Sequence of chain 1.O:
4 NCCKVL

Sequence of chain 1.F:
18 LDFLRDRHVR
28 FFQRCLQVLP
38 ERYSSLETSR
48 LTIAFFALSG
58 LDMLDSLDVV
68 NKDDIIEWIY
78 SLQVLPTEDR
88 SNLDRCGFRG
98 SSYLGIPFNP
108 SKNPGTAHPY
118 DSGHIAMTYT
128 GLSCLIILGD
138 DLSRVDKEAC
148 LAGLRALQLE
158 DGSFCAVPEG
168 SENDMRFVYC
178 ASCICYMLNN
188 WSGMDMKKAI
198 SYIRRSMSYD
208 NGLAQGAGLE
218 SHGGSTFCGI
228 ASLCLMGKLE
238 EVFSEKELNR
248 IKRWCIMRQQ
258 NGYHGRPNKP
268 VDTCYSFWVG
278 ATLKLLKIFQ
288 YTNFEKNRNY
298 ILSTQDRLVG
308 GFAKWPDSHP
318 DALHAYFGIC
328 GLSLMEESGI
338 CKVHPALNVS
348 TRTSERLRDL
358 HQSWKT

Binding-site contacts:
Ligand atom C4 contacts residue LYS7 of chain 1.O at 3.9 Å.
Ligand atom C19 contacts residue TYR126 of chain 1.F at 3.7 Å (hydrophobic).
Ligand atom C5 contacts residue TYR166 of chain 1.E at 3.7 Å (hydrophobic).
Ligand atom O2B contacts residue ARG263 of chain 1.F at 3.6 Å.
Ligand atom C20 contacts residue THR127 of chain 1.F at 3.9 Å.
Ligand atom C1 contacts residue HIS201 of chain 1.E at 3.7 Å.
Ligand atom C14 contacts residue ARG173 of chain 1.F at 3.6 Å.
Ligand atom O2A contacts residue LYS164 of chain 1.E at 2.9 Å (salt-bridge).
Ligand atom O1B contacts residue ARG263 of chain 1.F at 3.0 Å (salt-bridge).
Ligand atom N3 contacts residue TYR166 of chain 1.E at 3.9 Å.
Ligand atom C11 contacts residue ARG173 of chain 1.F at 3.6 Å.
Ligand atom C12 contacts residue CYS225 of chain 1.F at 4.0 Å (hydrophobic).
Ligand atom PB contacts residue ARG263 of chain 1.F at 3.6 Å.
Ligand atom C10 contacts residue TRP275 of chain 1.F at 3.5 Å (hydrophobic).
Ligand atom C7 contacts residue GLN212 of chain 1.F at 3.9 Å.
Ligand atom O3B contacts residue TYR272 of chain 1.F at 3.8 Å.
Ligand atom C15 contacts residue ARG173 of chain 1.F at 3.8 Å.
Ligand atom C8 contacts residue GLY221 of chain 1.F at 3.9 Å.
Ligand atom C18 contacts residue TYR126 of chain 1.F at 3.9 Å (hydrophobic).
Ligand atom O3A contacts residue ARG263 of chain 1.F at 3.9 Å.
Ligand atom PA contacts residue ARG263 of chain 1.F at 3.9 Å.
Ligand atom O1A contacts residue TYR200 of chain 1.E at 3.1 Å (h-bond).
Ligand atom C10 contacts residue TYR272 of chain 1.F at 3.5 Å (hydrophobic).
Ligand atom O2B contacts residue TYR272 of chain 1.F at 3.4 Å (h-bond).
Ligand atom O2B contacts residue HIS219 of chain 1.F at 2.6 Å (h-bond).
Ligand atom C20 contacts residue THR49 of chain 1.F at 4.0 Å.
Ligand atom C15 contacts residue TYR176 of chain 1.F at 4.0 Å (hydrophobic).
Ligand atom C12 contacts residue TRP275 of chain 1.F at 3.7 Å (hydrophobic).
Ligand atom O1A contacts residue LYS198 of chain 1.E at 3.5 Å (salt-bridge).
Ligand atom O1B contacts residue LYS266 of chain 1.F at 2.9 Å (salt-bridge).
Ligand atom O1 contacts residue HIS201 of chain 1.E at 4.0 Å.
Ligand atom C1 contacts residue TYR200 of chain 1.E at 3.3 Å (hydrophobic).
Ligand atom C2 contacts residue TYR166 of chain 1.E at 3.7 Å (hydrophobic).
Ligand atom C6 contacts residue HIS219 of chain 1.F at 3.5 Å.
Ligand atom C9 contacts residue GLY221 of chain 1.F at 3.8 Å.
Ligand atom C13 contacts residue ARG173 of chain 1.F at 3.8 Å.
Ligand atom O1A contacts residue ARG263 of chain 1.F at 2.9 Å (salt-bridge).
Ligand atom C14 contacts residue VAL8 of chain 1.O at 3.5 Å (hydrophobic).
Ligand atom C12 contacts residue ARG173 of chain 1.F at 3.8 Å.
Ligand atom C9 contacts residue TRP275 of chain 1.F at 3.8 Å (hydrophobic).

The small molecule below binds the protein below.
Small molecule (SMILES): CC(C)=CCC/C(C)=C/CC/C(C)=C/CCN(C)CCO[P](=O)(O)OP(=O)(O)O

Sequence of chain 1.E:
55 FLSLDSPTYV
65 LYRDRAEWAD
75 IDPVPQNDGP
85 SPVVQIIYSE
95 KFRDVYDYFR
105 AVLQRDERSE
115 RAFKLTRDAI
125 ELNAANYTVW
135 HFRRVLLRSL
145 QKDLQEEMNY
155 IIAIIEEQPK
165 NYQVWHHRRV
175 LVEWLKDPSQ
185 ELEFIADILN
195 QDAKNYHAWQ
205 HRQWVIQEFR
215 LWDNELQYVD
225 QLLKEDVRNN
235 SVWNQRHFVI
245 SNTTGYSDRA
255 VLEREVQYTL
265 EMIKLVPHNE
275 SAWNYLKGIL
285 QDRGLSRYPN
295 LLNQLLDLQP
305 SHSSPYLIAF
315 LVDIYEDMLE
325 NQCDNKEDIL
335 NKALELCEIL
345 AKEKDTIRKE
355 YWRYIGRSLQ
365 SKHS